Binding-site contacts:
Ligand atom C6 contacts residue LYS248 of chain 3.A at 4.5 Å.
Ligand atom C5 contacts residue PRO281 of chain 3.A at 4.5 Å (hydrophobic).
Ligand atom C3 contacts residue PHE278 of chain 3.A at 3.4 Å (hydrophobic).
Ligand atom C6 contacts residue ASN245 of chain 3.A at 3.8 Å.
Ligand atom O5 contacts residue ASN245 of chain 3.A at 4.0 Å.
Ligand atom O4 contacts residue LEU249 of chain 3.A at 4.0 Å.
Ligand atom O5 contacts residue ASN245 of chain 3.A at 3.2 Å (h-bond).
Ligand atom O3 contacts residue PRO281 of chain 3.A at 3.6 Å.
Ligand atom O6 contacts residue TYR282 of chain 3.A at 4.4 Å.
Ligand atom C4 contacts residue LEU249 of chain 3.A at 4.4 Å (hydrophobic).
Ligand atom N2 contacts residue ASN241 of chain 3.A at 2.9 Å (h-bond).
Ligand atom O5 contacts residue ASN241 of chain 3.A at 2.4 Å (h-bond).
Ligand atom C1 contacts residue ASN245 of chain 3.A at 4.4 Å.
Ligand atom C2 contacts residue PRO281 of chain 3.A at 4.1 Å (hydrophobic).
Ligand atom C5 contacts residue ASN245 of chain 3.A at 3.5 Å.
Ligand atom C4 contacts residue ASN245 of chain 3.A at 4.2 Å.
Ligand atom C6 contacts residue TYR282 of chain 3.A at 4.0 Å (hydrophobic).
Ligand atom O7 contacts residue PRO281 of chain 3.A at 3.6 Å.
Ligand atom C4 contacts residue PRO281 of chain 3.A at 4.2 Å (hydrophobic).
Ligand atom C3 contacts residue ASN245 of chain 3.A at 4.3 Å.
Ligand atom C6 contacts residue ASN245 of chain 3.A at 3.7 Å.
Ligand atom C4 contacts residue PHE278 of chain 3.A at 3.2 Å (hydrophobic).
Ligand atom C5 contacts residue ASN241 of chain 3.A at 3.7 Å.
Ligand atom C3 contacts residue ASN241 of chain 3.A at 3.8 Å.
Ligand atom O4 contacts residue PHE278 of chain 3.A at 3.7 Å.
Ligand atom C7 contacts residue ASN241 of chain 3.A at 3.9 Å.
Ligand atom O3 contacts residue PRO281 of chain 3.A at 4.1 Å.
Ligand atom O6 contacts residue ASN245 of chain 3.A at 3.5 Å (h-bond).
Ligand atom C5 contacts residue ASN245 of chain 3.A at 4.2 Å.
Ligand atom C3 contacts residue PRO281 of chain 3.A at 4.2 Å (hydrophobic).
Ligand atom C6 contacts residue PRO281 of chain 3.A at 4.5 Å (hydrophobic).
Ligand atom C1 contacts residue ASN245 of chain 3.A at 4.1 Å.
Ligand atom O3 contacts residue PHE278 of chain 3.A at 3.0 Å (h-bond).
Ligand atom C1 contacts residue ASN241 of chain 3.A at 1.5 Å.
Ligand atom C6 contacts residue LEU249 of chain 3.A at 3.8 Å (hydrophobic).
Ligand atom C4 contacts residue ASN241 of chain 3.A at 4.3 Å.
Ligand atom O2 contacts residue PRO281 of chain 3.A at 3.9 Å.
Ligand atom C2 contacts residue ASN241 of chain 3.A at 2.5 Å.
Ligand atom O3 contacts residue VAL280 of chain 3.A at 4.2 Å.
Ligand atom O7 contacts residue ASN241 of chain 3.A at 4.3 Å.

The small molecule below binds the protein below.
Small molecule (SMILES): CC(=O)N[C@H]1[C@H](O[C@H]2[C@H](O)[C@@H](NC(C)=O)CO[C@@H]2CO[C@@H]2O[C@@H](C)[C@@H](O)[C@@H](O)[C@@H]2O)O[C@H](CO)[C@@H](O)[C@@H]1O

Sequence of chain 3.A:
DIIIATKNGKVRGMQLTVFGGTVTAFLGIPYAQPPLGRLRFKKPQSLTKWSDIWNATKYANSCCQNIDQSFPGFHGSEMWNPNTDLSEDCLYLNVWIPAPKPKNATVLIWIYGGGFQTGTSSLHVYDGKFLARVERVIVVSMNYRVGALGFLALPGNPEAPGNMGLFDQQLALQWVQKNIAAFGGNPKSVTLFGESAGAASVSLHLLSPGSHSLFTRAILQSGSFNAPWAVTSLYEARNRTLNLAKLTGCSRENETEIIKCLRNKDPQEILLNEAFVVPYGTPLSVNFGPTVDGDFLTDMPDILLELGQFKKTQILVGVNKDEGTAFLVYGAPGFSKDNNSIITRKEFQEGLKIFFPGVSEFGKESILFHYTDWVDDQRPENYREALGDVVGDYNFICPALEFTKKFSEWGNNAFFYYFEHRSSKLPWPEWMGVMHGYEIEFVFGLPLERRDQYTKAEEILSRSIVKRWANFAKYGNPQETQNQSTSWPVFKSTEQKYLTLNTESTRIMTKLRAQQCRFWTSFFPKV